This protein binds this small molecule.
Small molecule (SMILES): COCCOc1ccc2cc1OCC(=O)N(C)CCCNCc1c[nH]c3ncnc(c13)N2

Binding-site contacts:
Ligand atom C11 contacts residue LYS70 of chain 1.A at 3.7 Å.
Ligand atom N4 contacts residue GLY167 of chain 1.A at 2.9 Å (h-bond).
Ligand atom C1 contacts residue GLU94 of chain 1.A at 3.5 Å.
Ligand atom N4 contacts residue ALA68 of chain 1.A at 3.7 Å.
Ligand atom C20 contacts residue LEU215 of chain 1.A at 3.7 Å (hydrophobic).
Ligand atom C12 contacts residue GLU51 of chain 1.A at 3.3 Å.
Ligand atom N4 contacts residue LEU215 of chain 1.A at 3.4 Å.
Ligand atom C19 contacts residue LEU215 of chain 1.A at 3.3 Å (hydrophobic).
Ligand atom C2 contacts residue LYS70 of chain 1.A at 3.6 Å.
Ligand atom C9 contacts residue LYS70 of chain 1.A at 3.6 Å.
Ligand atom O2 contacts residue ASP246 of chain 1.A at 3.4 Å (salt-bridge).
Ligand atom C20 contacts residue GLY167 of chain 1.A at 3.5 Å.
Ligand atom C1 contacts residue LYS70 of chain 1.A at 3.4 Å.
Ligand atom C12 contacts residue GLY55 of chain 1.A at 3.5 Å.
Ligand atom C3 contacts residue SER98 of chain 1.A at 3.7 Å.
Ligand atom C22 contacts residue LEU215 of chain 1.A at 3.6 Å (hydrophobic).
Ligand atom N6 contacts residue ILE245 of chain 1.A at 3.8 Å.
Ligand atom N3 contacts residue ILE49 of chain 1.A at 3.5 Å.
Ligand atom O2 contacts residue LYS70 of chain 1.A at 3.3 Å (salt-bridge).
Ligand atom C12 contacts residue VAL57 of chain 1.A at 3.7 Å (hydrophobic).
Ligand atom N3 contacts residue GLY168 of chain 1.A at 2.9 Å (h-bond).
Ligand atom C2 contacts residue SER98 of chain 1.A at 3.4 Å.
Ligand atom C10 contacts residue ASP246 of chain 1.A at 3.6 Å.
Ligand atom O3 contacts residue LYS70 of chain 1.A at 3.0 Å (salt-bridge).
Ligand atom C3 contacts residue PHE164 of chain 1.A at 3.5 Å (hydrophobic).
Ligand atom C8 contacts residue ILE245 of chain 1.A at 3.6 Å (hydrophobic).
Ligand atom N2 contacts residue ILE245 of chain 1.A at 3.6 Å.
Ligand atom N3 contacts residue LEU215 of chain 1.A at 3.7 Å.
Ligand atom C4 contacts residue LYS70 of chain 1.A at 3.7 Å.
Ligand atom C4 contacts residue ASP246 of chain 1.A at 3.7 Å.
Ligand atom N5 contacts residue ALA68 of chain 1.A at 3.6 Å.
Ligand atom O3 contacts residue ASP246 of chain 1.A at 3.5 Å.
Ligand atom C12 contacts residue GLY52 of chain 1.A at 3.6 Å.
Ligand atom C20 contacts residue GLU165 of chain 1.A at 3.4 Å.
Ligand atom O1 contacts residue LYS70 of chain 1.A at 3.0 Å (salt-bridge).
Ligand atom C18 contacts residue GLY168 of chain 1.A at 3.4 Å.
Ligand atom C5 contacts residue PHE164 of chain 1.A at 3.6 Å (hydrophobic).
Ligand atom O4 contacts residue LYS70 of chain 1.A at 2.9 Å (salt-bridge).
Ligand atom C18 contacts residue ILE49 of chain 1.A at 3.6 Å (hydrophobic).
Ligand atom C20 contacts residue ALA68 of chain 1.A at 3.3 Å (hydrophobic).

Sequence of chain 1.A:
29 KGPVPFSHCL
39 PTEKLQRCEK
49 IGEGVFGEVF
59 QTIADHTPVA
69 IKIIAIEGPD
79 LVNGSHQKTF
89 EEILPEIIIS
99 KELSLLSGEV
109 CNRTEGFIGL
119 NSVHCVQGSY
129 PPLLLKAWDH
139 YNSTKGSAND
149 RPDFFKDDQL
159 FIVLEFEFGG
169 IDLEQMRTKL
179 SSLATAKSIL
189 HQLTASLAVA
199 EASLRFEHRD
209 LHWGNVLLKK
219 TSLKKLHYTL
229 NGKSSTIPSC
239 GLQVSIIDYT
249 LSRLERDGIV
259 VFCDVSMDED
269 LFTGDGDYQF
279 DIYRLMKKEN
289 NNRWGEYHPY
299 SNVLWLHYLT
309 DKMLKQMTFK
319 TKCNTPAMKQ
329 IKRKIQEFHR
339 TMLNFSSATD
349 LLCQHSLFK